The small molecule below binds the protein below.
Small molecule (SMILES): C[C@@H]1O[C@@H](O)[C@@H](O)[C@H](O)[C@@H]1O

Sequence of chain 1.B:
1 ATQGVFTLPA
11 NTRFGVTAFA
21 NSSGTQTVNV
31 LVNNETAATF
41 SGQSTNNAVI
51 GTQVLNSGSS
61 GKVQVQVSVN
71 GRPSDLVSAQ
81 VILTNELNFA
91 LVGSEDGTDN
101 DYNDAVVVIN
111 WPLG

Binding-site contacts:
Ligand atom O2 contacts residue GLY97 of chain 1.A at 4.0 Å.
Ligand atom C3 contacts residue ASP104 of chain 1.A at 3.7 Å.
Ligand atom O4 contacts residue SER22 of chain 1.A at 3.4 Å.
Ligand atom C6 contacts residue GLY114 of chain 1.B at 3.6 Å.
Ligand atom C6 contacts residue THR45 of chain 1.A at 4.1 Å.
Ligand atom C6 contacts residue SER23 of chain 1.A at 3.6 Å.
Ligand atom O5 contacts residue SER22 of chain 1.A at 3.5 Å (h-bond).
Ligand atom O5 contacts residue SER23 of chain 1.A at 2.9 Å (h-bond).
Ligand atom O4 contacts residue GLY114 of chain 1.B at 2.5 Å (h-bond).
Ligand atom C4 contacts residue ASP99 of chain 1.A at 3.9 Å.
Ligand atom C3 contacts residue ASP99 of chain 1.A at 3.2 Å.
Ligand atom O3 contacts residue ASP101 of chain 1.A at 2.9 Å (salt-bridge).
Ligand atom O2 contacts residue GLU95 of chain 1.A at 3.4 Å (salt-bridge).
Ligand atom O3 contacts residue ASP104 of chain 1.A at 3.0 Å (salt-bridge).
Ligand atom C1 contacts residue ASP96 of chain 1.A at 3.8 Å.
Ligand atom C4 contacts residue GLY114 of chain 1.B at 3.4 Å.
Ligand atom O4 contacts residue ASN21 of chain 1.A at 3.0 Å (h-bond).
Ligand atom O2 contacts residue CA1 of chain 1.F at 2.5 Å.
Ligand atom O2 contacts residue ASP99 of chain 1.A at 3.7 Å.
Ligand atom O1 contacts residue SER23 of chain 1.A at 4.1 Å.
Ligand atom O2 contacts residue ASP104 of chain 1.A at 3.2 Å (salt-bridge).
Ligand atom O4 contacts residue ASP101 of chain 1.A at 4.1 Å.
Ligand atom C2 contacts residue SER22 of chain 1.A at 3.6 Å.
Ligand atom C4 contacts residue CA1 of chain 1.G at 3.5 Å.
Ligand atom O3 contacts residue CA1 of chain 1.F at 2.5 Å.
Ligand atom O2 contacts residue ASP96 of chain 1.A at 2.7 Å (salt-bridge).
Ligand atom O3 contacts residue CA1 of chain 1.G at 2.5 Å.
Ligand atom C2 contacts residue CA1 of chain 1.G at 3.8 Å.
Ligand atom C1 contacts residue SER23 of chain 1.A at 3.7 Å.
Ligand atom O4 contacts residue CA1 of chain 1.G at 2.5 Å.
Ligand atom C5 contacts residue SER23 of chain 1.A at 3.9 Å.
Ligand atom C2 contacts residue ASP104 of chain 1.A at 3.3 Å.
Ligand atom C3 contacts residue CA1 of chain 1.G at 3.4 Å.
Ligand atom C2 contacts residue ASP96 of chain 1.A at 3.5 Å.
Ligand atom C5 contacts residue GLY114 of chain 1.B at 4.1 Å.
Ligand atom C1 contacts residue SER22 of chain 1.A at 3.4 Å.
Ligand atom C3 contacts residue CA1 of chain 1.F at 3.4 Å.
Ligand atom O3 contacts residue ASP99 of chain 1.A at 2.5 Å (salt-bridge).
Ligand atom C2 contacts residue CA1 of chain 1.F at 3.3 Å.
Ligand atom O4 contacts residue ASP104 of chain 1.A at 3.8 Å.

Sequence of chain 1.A:
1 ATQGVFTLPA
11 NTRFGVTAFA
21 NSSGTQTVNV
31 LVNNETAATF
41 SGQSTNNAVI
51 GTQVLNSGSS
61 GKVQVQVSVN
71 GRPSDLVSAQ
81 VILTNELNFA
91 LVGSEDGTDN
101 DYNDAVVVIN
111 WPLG